Sequence of chain 1.B:
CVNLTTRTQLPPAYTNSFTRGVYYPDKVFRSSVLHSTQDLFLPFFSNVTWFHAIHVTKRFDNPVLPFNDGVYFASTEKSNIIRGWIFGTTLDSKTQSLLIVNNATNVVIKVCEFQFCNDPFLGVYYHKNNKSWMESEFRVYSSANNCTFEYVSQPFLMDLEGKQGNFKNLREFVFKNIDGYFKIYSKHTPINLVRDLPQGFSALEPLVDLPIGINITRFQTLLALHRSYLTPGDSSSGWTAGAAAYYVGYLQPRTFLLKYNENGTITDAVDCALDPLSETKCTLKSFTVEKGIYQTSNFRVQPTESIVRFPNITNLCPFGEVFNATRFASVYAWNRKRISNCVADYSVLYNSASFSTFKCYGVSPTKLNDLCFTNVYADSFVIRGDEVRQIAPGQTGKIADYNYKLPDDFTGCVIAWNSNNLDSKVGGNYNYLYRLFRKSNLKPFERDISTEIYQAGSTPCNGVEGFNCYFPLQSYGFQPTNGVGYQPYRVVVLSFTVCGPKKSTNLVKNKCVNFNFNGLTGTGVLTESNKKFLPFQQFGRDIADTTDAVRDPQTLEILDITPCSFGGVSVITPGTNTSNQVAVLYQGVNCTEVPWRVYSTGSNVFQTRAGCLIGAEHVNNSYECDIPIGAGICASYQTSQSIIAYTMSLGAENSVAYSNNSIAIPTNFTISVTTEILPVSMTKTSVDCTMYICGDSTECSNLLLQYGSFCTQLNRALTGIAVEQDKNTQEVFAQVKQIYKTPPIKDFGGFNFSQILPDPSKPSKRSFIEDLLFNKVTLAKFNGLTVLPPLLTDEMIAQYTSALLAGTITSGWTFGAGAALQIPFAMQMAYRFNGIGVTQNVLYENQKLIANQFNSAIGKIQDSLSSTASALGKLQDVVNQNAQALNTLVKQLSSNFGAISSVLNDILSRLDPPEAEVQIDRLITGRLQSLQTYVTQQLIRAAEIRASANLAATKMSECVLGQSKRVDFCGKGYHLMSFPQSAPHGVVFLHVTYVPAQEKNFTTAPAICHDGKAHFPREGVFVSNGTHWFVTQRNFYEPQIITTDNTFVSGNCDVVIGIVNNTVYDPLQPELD

A protein and the small-molecule ligand that binds it are described below.
Small molecule (SMILES): CC(=O)N[C@H]1[C@H](O[C@H]2[C@H](O)[C@@H](NC(C)=O)CO[C@@H]2CO)O[C@H](CO)[C@@H](O)[C@@H]1O

Binding-site contacts:
Ligand atom O5 contacts residue ASN337 of chain 1.B at 2.4 Å (h-bond).
Ligand atom N2 contacts residue ILE338 of chain 1.B at 4.4 Å.
Ligand atom C4 contacts residue ASN337 of chain 1.B at 3.7 Å.
Ligand atom C6 contacts residue ASN337 of chain 1.B at 4.3 Å.
Ligand atom C2 contacts residue ASN337 of chain 1.B at 2.6 Å.
Ligand atom O7 contacts residue ASN337 of chain 1.B at 4.0 Å.
Ligand atom C3 contacts residue ASN337 of chain 1.B at 3.3 Å.
Ligand atom N2 contacts residue ASN337 of chain 1.B at 2.9 Å (h-bond).
Ligand atom C7 contacts residue ILE338 of chain 1.B at 4.2 Å (hydrophobic).
Ligand atom C8 contacts residue GLN586 of chain 1.B at 3.3 Å.
Ligand atom C1 contacts residue ASN337 of chain 1.B at 1.4 Å.
Ligand atom C8 contacts residue PRO585 of chain 1.B at 4.2 Å (hydrophobic).
Ligand atom O7 contacts residue ILE338 of chain 1.B at 3.7 Å.
Ligand atom C8 contacts residue ASN337 of chain 1.B at 3.0 Å.
Ligand atom C7 contacts residue ASN337 of chain 1.B at 3.0 Å.
Ligand atom C5 contacts residue ASN337 of chain 1.B at 3.0 Å.